Sequence of chain 14.B:
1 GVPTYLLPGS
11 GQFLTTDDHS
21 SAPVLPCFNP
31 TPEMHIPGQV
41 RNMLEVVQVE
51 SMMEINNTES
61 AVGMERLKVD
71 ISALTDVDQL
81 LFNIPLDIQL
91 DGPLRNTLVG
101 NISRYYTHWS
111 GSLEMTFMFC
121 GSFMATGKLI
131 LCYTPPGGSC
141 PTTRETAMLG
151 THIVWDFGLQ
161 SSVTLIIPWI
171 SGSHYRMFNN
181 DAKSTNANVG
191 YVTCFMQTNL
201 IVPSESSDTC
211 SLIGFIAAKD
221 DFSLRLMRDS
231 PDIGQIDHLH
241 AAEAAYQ

This protein binds this small molecule.
Small molecule (SMILES): CC(=O)N[C@@H]1[C@@H](O)[C@H](O[C@@H]2O[C@H](CO[C@]3(C(=O)O)C[C@H](O)[C@@H](NC(C)=O)[C@H]([C@H](O)[C@H](O)CO)O3)[C@H](O)[C@H](O)[C@H]2O)[C@@H](CO)O[C@H]1O

Sequence of chain 14.A:
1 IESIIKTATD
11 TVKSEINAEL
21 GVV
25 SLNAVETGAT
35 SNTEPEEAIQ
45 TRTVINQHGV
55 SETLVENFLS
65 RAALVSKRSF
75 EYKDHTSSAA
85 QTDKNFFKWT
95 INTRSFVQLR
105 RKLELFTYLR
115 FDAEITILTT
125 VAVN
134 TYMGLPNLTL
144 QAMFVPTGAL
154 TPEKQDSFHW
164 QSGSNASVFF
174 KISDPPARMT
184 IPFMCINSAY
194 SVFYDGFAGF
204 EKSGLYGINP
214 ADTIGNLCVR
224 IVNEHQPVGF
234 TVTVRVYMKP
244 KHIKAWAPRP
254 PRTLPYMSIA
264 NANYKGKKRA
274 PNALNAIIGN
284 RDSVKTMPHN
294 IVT

Binding-site contacts:
Ligand atom O10 contacts residue LYS270 of chain 14.A at 3.0 Å (salt-bridge).
Ligand atom C3 contacts residue PRO274 of chain 14.A at 3.7 Å (hydrophobic).
Ligand atom O6 contacts residue PRO274 of chain 14.A at 3.8 Å.
Ligand atom C4 contacts residue ASP232 of chain 14.B at 3.5 Å.
Ligand atom C7 contacts residue ASN180 of chain 14.B at 3.5 Å.
Ligand atom O1B contacts residue ARG104 of chain 14.B at 2.4 Å (salt-bridge).
Ligand atom C10 contacts residue ASN275 of chain 14.A at 3.2 Å.
Ligand atom C4 contacts residue PRO274 of chain 14.A at 3.8 Å (hydrophobic).
Ligand atom O7 contacts residue ASN180 of chain 14.B at 3.2 Å (h-bond).
Ligand atom C3 contacts residue ARG95 of chain 14.B at 3.8 Å.
Ligand atom C11 contacts residue ILE233 of chain 14.B at 3.5 Å (hydrophobic).
Ligand atom O10 contacts residue ASN275 of chain 14.A at 2.7 Å (h-bond).
Ligand atom C5 contacts residue ASN275 of chain 14.A at 3.5 Å.
Ligand atom O3 contacts residue PRO274 of chain 14.A at 3.6 Å.
Ligand atom C11 contacts residue ASP232 of chain 14.B at 3.4 Å.
Ligand atom C10 contacts residue LYS270 of chain 14.A at 3.6 Å.
Ligand atom C11 contacts residue PRO231 of chain 14.B at 3.5 Å (hydrophobic).
Ligand atom C8 contacts residue ASN180 of chain 14.B at 3.0 Å.
Ligand atom N5 contacts residue PRO231 of chain 14.B at 2.6 Å (h-bond).
Ligand atom C11 contacts residue GLY234 of chain 14.B at 3.7 Å.
Ligand atom O3 contacts residue GLY282 of chain 14.A at 3.3 Å.
Ligand atom O4 contacts residue ASP91 of chain 14.B at 2.4 Å (salt-bridge).
Ligand atom O4 contacts residue ARG95 of chain 14.B at 3.3 Å (salt-bridge).
Ligand atom O4 contacts residue ASN275 of chain 14.A at 2.8 Å (h-bond).
Ligand atom O7 contacts residue LYS270 of chain 14.A at 3.4 Å (salt-bridge).
Ligand atom C1 contacts residue ARG104 of chain 14.B at 3.4 Å.
Ligand atom O1B contacts residue ASP91 of chain 14.B at 3.8 Å.
Ligand atom C4 contacts residue ARG104 of chain 14.B at 3.7 Å.
Ligand atom C4 contacts residue ASN275 of chain 14.A at 3.7 Å.
Ligand atom C6 contacts residue PRO231 of chain 14.B at 3.8 Å (hydrophobic).
Ligand atom N5 contacts residue ASN275 of chain 14.A at 3.5 Å (h-bond).
Ligand atom C4 contacts residue PRO231 of chain 14.B at 3.4 Å (hydrophobic).
Ligand atom O6 contacts residue ASP91 of chain 14.B at 3.2 Å.
Ligand atom C3 contacts residue ARG104 of chain 14.B at 3.8 Å.
Ligand atom O4 contacts residue ASP232 of chain 14.B at 2.9 Å (salt-bridge).
Ligand atom O7 contacts residue PRO274 of chain 14.A at 3.5 Å.
Ligand atom C10 contacts residue ASP232 of chain 14.B at 3.6 Å.
Ligand atom C4 contacts residue ASP91 of chain 14.B at 3.4 Å.
Ligand atom C10 contacts residue PRO231 of chain 14.B at 3.5 Å (hydrophobic).
Ligand atom C5 contacts residue PRO231 of chain 14.B at 3.4 Å (hydrophobic).